This protein binds this small molecule.
Small molecule (SMILES): CC(=O)N[C@@H]1[C@@H](O)[C@H](O)[C@@H](CO)O[C@H]1O

Sequence of chain 1.A:
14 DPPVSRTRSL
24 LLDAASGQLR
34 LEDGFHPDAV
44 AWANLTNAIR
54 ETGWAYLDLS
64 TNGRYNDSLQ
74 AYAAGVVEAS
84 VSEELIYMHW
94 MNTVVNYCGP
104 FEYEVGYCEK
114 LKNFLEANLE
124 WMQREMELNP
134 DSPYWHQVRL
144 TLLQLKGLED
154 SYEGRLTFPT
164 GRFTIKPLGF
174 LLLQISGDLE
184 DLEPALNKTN

Binding-site contacts:
Ligand atom N2 contacts residue ASN190 of chain 1.A at 3.0 Å (h-bond).
Ligand atom C5 contacts residue ASN190 of chain 1.A at 3.5 Å.
Ligand atom C4 contacts residue ASN190 of chain 1.A at 4.2 Å.
Ligand atom C1 contacts residue ASN190 of chain 1.A at 1.3 Å.
Ligand atom N2 contacts residue ALA188 of chain 1.A at 4.2 Å.
Ligand atom C7 contacts residue ALA188 of chain 1.A at 4.2 Å (hydrophobic).
Ligand atom C2 contacts residue ASN190 of chain 1.A at 2.5 Å.
Ligand atom C8 contacts residue LEU189 of chain 1.A at 4.2 Å (hydrophobic).
Ligand atom C7 contacts residue LYS113 of chain 1.A at 3.8 Å.
Ligand atom C8 contacts residue LYS113 of chain 1.A at 4.2 Å.
Ligand atom O5 contacts residue ASN190 of chain 1.A at 2.3 Å (h-bond).
Ligand atom C3 contacts residue ASN190 of chain 1.A at 3.8 Å.
Ligand atom C7 contacts residue ASN190 of chain 1.A at 3.4 Å.
Ligand atom O7 contacts residue LYS113 of chain 1.A at 2.7 Å (salt-bridge).
Ligand atom O7 contacts residue ASN190 of chain 1.A at 3.2 Å (h-bond).
Ligand atom C8 contacts residue ALA188 of chain 1.A at 4.0 Å (hydrophobic).